Sequence of chain 3.B:
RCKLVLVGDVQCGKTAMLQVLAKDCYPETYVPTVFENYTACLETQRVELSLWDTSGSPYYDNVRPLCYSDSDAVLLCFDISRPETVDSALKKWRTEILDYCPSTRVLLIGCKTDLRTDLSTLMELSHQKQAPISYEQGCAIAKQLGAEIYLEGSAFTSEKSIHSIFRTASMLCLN

A small-molecule ligand and the protein it binds are described below.
Small molecule (SMILES): Nc1nc2c(ncn2[C@@H]2O[C@H](CO[P](=O)(O)O[P](=O)(O)NP(=O)(O)O)[C@@H](O)[C@H]2O)c(=O)[nH]1

Binding-site contacts:
Ligand atom O2A contacts residue ALA42 of chain 3.B at 2.9 Å (h-bond).
Ligand atom O2G contacts residue THR59 of chain 3.B at 2.9 Å (h-bond).
Ligand atom O2A contacts residue LYS40 of chain 3.B at 3.3 Å (salt-bridge).
Ligand atom O2B contacts residue LYS40 of chain 3.B at 2.8 Å (salt-bridge).
Ligand atom C4 contacts residue TYR52 of chain 3.B at 2.9 Å (hydrophobic).
Ligand atom O3G contacts residue GLY84 of chain 3.B at 2.9 Å (h-bond).
Ligand atom C3' contacts residue PRO53 of chain 3.B at 3.5 Å (hydrophobic).
Ligand atom N9 contacts residue TYR52 of chain 3.B at 3.1 Å (h-bond).
Ligand atom N1 contacts residue PHE184 of chain 3.B at 3.3 Å.
Ligand atom O1B contacts residue THR41 of chain 3.B at 2.8 Å (h-bond).
Ligand atom N7 contacts residue ALA42 of chain 3.B at 3.4 Å.
Ligand atom O4' contacts residue LYS140 of chain 3.B at 3.3 Å (salt-bridge).
Ligand atom O2A contacts residue GLY39 of chain 3.B at 3.1 Å.
Ligand atom O2A contacts residue THR41 of chain 3.B at 3.0 Å (h-bond).
Ligand atom O3' contacts residue TYR56 of chain 3.B at 3.2 Å (h-bond).
Ligand atom O1B contacts residue MG1 of chain 3.F at 2.0 Å.
Ligand atom N2 contacts residue ASP142 of chain 3.B at 2.9 Å (salt-bridge).
Ligand atom O6 contacts residue LYS140 of chain 3.B at 3.4 Å.
Ligand atom O1G contacts residue TYR56 of chain 3.B at 2.5 Å (h-bond).
Ligand atom O3' contacts residue THR55 of chain 3.B at 3.4 Å.
Ligand atom O6 contacts residue PHE184 of chain 3.B at 3.1 Å (h-bond).
Ligand atom O3' contacts residue GLU54 of chain 3.B at 3.3 Å (salt-bridge).
Ligand atom N1 contacts residue ASP142 of chain 3.B at 2.9 Å (salt-bridge).
Ligand atom O2' contacts residue GLU54 of chain 3.B at 2.8 Å (salt-bridge).
Ligand atom PG contacts residue MG1 of chain 3.F at 3.1 Å.
Ligand atom O3' contacts residue PRO53 of chain 3.B at 3.2 Å (h-bond).
Ligand atom O2G contacts residue MG1 of chain 3.F at 2.0 Å.
Ligand atom O6 contacts residue ASP142 of chain 3.B at 3.4 Å (salt-bridge).
Ligand atom C5 contacts residue TYR52 of chain 3.B at 3.3 Å (hydrophobic).
Ligand atom N2 contacts residue LEU143 of chain 3.B at 3.2 Å.
Ligand atom O2B contacts residue CYS38 of chain 3.B at 3.2 Å (h-bond).
Ligand atom O6 contacts residue ALA183 of chain 3.B at 3.1 Å (h-bond).
Ligand atom O3G contacts residue LYS40 of chain 3.B at 2.8 Å (salt-bridge).
Ligand atom N3 contacts residue TYR52 of chain 3.B at 3.2 Å (h-bond).
Ligand atom C8 contacts residue ALA42 of chain 3.B at 3.4 Å (hydrophobic).
Ligand atom O2B contacts residue GLY39 of chain 3.B at 3.0 Å (h-bond).
Ligand atom O3A contacts residue GLN37 of chain 3.B at 3.4 Å.
Ligand atom PB contacts residue MG1 of chain 3.F at 3.2 Å.
Ligand atom N3B contacts residue GLN37 of chain 3.B at 2.9 Å (h-bond).
Ligand atom C2' contacts residue TYR52 of chain 3.B at 3.3 Å (hydrophobic).